Sequence of chain 1.C:
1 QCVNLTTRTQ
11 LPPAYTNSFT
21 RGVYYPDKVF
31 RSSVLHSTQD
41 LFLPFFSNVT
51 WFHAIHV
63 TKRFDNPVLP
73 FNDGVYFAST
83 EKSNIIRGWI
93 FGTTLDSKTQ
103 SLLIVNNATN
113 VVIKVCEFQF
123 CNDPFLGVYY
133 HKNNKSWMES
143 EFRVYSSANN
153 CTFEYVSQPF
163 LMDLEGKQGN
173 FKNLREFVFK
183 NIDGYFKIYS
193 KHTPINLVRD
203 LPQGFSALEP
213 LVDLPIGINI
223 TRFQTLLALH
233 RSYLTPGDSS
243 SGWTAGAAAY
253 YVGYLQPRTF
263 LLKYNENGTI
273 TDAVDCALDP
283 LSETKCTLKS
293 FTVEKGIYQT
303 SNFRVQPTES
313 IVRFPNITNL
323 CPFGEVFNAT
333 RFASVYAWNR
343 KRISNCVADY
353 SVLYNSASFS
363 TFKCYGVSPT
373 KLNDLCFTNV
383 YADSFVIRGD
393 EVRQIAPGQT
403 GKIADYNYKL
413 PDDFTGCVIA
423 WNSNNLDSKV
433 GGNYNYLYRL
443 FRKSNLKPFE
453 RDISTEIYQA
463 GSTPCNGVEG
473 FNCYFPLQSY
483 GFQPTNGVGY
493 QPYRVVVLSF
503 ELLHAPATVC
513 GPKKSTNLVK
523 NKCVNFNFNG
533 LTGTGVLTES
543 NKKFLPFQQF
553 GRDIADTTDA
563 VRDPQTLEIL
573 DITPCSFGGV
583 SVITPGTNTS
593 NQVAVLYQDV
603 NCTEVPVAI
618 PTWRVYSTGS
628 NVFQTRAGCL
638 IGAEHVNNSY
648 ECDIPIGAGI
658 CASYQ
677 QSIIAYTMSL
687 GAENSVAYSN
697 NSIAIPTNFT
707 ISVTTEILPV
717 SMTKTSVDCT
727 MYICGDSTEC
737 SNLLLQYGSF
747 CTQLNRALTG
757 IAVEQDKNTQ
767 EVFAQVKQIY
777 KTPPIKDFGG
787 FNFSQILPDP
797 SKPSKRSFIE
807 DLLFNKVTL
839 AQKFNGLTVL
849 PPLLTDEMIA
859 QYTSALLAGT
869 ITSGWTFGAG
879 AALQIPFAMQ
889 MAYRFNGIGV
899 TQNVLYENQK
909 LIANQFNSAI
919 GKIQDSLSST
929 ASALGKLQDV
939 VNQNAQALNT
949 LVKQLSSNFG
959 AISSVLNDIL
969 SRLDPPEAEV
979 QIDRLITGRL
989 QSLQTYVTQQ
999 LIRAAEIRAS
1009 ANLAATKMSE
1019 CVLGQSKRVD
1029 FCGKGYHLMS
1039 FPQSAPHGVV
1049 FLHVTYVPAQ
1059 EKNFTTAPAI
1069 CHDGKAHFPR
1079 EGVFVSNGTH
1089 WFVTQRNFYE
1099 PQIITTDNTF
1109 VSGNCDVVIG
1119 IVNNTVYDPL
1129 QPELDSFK

This protein binds this small molecule.
Small molecule (SMILES): CC(=O)N[C@@H]1[C@@H](O)[C@H](O)[C@@H](CO)O[C@H]1O

Binding-site contacts:
Ligand atom C8 contacts residue GLY1118 of chain 1.B at 3.8 Å.
Ligand atom C1 contacts residue ASN696 of chain 1.B at 1.4 Å.
Ligand atom O5 contacts residue ASN696 of chain 1.B at 2.4 Å (h-bond).
Ligand atom N2 contacts residue ASN696 of chain 1.B at 2.9 Å (h-bond).
Ligand atom C5 contacts residue ASN696 of chain 1.B at 3.7 Å.
Ligand atom O7 contacts residue ASN696 of chain 1.B at 3.1 Å (h-bond).
Ligand atom C8 contacts residue ILE1117 of chain 1.B at 4.4 Å (hydrophobic).
Ligand atom C2 contacts residue ASN696 of chain 1.B at 2.5 Å.
Ligand atom C3 contacts residue ASN696 of chain 1.B at 3.8 Å.
Ligand atom O5 contacts residue ASP783 of chain 1.C at 4.5 Å.
Ligand atom C4 contacts residue ASN696 of chain 1.B at 4.2 Å.
Ligand atom C8 contacts residue ASN696 of chain 1.B at 4.3 Å.
Ligand atom C7 contacts residue ASN696 of chain 1.B at 3.1 Å.

Sequence of chain 1.B:
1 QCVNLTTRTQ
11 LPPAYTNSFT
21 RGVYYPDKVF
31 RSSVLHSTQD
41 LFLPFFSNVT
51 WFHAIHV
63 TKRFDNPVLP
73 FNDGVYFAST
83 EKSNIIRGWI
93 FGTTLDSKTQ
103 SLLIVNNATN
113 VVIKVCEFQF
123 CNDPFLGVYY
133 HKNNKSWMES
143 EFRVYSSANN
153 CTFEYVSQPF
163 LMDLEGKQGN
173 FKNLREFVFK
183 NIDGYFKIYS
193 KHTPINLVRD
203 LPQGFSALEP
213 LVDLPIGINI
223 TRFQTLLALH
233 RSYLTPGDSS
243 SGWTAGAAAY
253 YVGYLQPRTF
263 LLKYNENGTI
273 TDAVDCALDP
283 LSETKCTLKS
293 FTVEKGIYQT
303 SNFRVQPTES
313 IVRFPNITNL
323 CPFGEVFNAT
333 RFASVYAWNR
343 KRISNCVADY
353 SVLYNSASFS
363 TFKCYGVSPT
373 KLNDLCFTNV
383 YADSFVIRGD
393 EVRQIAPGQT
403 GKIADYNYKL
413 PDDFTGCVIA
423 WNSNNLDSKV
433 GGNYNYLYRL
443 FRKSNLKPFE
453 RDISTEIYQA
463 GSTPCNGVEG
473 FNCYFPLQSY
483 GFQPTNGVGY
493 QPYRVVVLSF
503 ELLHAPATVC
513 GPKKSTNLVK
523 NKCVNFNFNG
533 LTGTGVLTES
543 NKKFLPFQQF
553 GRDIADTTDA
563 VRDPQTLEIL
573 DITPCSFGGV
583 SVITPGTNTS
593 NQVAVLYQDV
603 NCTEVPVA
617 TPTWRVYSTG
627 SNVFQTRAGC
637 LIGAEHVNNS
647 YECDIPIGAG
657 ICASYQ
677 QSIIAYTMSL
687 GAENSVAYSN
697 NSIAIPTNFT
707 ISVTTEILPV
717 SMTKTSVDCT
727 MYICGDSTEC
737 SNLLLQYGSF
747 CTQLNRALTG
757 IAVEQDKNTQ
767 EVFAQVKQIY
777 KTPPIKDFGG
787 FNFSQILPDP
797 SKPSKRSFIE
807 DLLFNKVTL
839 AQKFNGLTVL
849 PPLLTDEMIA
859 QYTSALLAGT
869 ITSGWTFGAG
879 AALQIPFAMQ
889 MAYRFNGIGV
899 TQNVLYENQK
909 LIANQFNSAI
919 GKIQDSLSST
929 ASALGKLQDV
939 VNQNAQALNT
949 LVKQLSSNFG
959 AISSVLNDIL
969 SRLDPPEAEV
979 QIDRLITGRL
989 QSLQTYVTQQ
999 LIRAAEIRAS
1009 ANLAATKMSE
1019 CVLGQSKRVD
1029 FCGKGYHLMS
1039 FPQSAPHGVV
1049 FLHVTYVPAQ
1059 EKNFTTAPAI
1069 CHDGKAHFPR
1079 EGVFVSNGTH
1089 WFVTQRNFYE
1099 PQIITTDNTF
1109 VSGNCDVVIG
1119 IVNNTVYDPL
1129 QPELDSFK